This small molecule binds to this protein.
Small molecule (SMILES): CC(=O)N[C@H]1CO[C@H](CO[C@@H]2O[C@@H](C)[C@@H](O)[C@@H](O)[C@@H]2O)[C@@H](O)[C@@H]1O

Binding-site contacts:
Ligand atom O3 contacts residue ILE130 of chain 1.H at 3.3 Å.
Ligand atom C3 contacts residue ASN100 of chain 1.H at 3.9 Å.
Ligand atom C2 contacts residue ASN100 of chain 1.H at 2.5 Å.
Ligand atom C3 contacts residue ILE130 of chain 1.H at 4.0 Å (hydrophobic).
Ligand atom C1 contacts residue ASN100 of chain 1.H at 1.5 Å.
Ligand atom C5 contacts residue SER102 of chain 1.H at 3.8 Å.
Ligand atom C7 contacts residue ASN100 of chain 1.H at 3.8 Å.
Ligand atom C4 contacts residue ASN100 of chain 1.H at 4.4 Å.
Ligand atom O5 contacts residue SER102 of chain 1.H at 4.5 Å.
Ligand atom C6 contacts residue TYR127 of chain 1.H at 3.5 Å (hydrophobic).
Ligand atom C5 contacts residue ASN100 of chain 1.H at 3.8 Å.
Ligand atom O5 contacts residue ASN100 of chain 1.H at 2.5 Å (h-bond).
Ligand atom C1 contacts residue SER102 of chain 1.H at 3.6 Å.
Ligand atom C5 contacts residue SER102 of chain 1.H at 4.1 Å.
Ligand atom O4 contacts residue TYR127 of chain 1.H at 3.8 Å.
Ligand atom O5 contacts residue SER102 of chain 1.H at 3.0 Å (h-bond).
Ligand atom C4 contacts residue TYR127 of chain 1.H at 3.9 Å (hydrophobic).
Ligand atom C6 contacts residue SER102 of chain 1.H at 4.2 Å.
Ligand atom C8 contacts residue ASN100 of chain 1.H at 4.2 Å.
Ligand atom C6 contacts residue SER102 of chain 1.H at 3.4 Å.
Ligand atom C5 contacts residue TYR127 of chain 1.H at 4.2 Å (hydrophobic).
Ligand atom N2 contacts residue ASN100 of chain 1.H at 2.8 Å (h-bond).
Ligand atom C4 contacts residue ILE130 of chain 1.H at 4.1 Å (hydrophobic).

Sequence of chain 1.H:
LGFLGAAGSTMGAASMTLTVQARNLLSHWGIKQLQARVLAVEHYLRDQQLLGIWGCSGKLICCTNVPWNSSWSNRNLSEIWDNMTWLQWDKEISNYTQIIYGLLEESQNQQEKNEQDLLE